A small-molecule ligand and the protein it binds are described below.
Small molecule (SMILES): C[C@@H]1O[C@@H](CCO[PH](=O)O)[C@@H](O)[C@H](O)[C@@H]1O

Sequence of chain 2.A:
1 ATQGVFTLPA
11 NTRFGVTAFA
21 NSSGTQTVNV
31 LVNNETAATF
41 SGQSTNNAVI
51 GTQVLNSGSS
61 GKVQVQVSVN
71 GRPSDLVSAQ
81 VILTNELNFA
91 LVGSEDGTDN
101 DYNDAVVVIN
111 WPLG

Sequence of chain 3.A:
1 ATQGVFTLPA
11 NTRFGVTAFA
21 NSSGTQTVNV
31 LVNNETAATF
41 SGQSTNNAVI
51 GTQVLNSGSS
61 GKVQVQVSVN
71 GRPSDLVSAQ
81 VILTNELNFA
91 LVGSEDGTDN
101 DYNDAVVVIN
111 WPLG

Binding-site contacts:
Ligand atom O5 contacts residue SER22 of chain 2.A at 4.2 Å.
Ligand atom O4 contacts residue CA1 of chain 2.E at 2.5 Å.
Ligand atom O5 contacts residue ASP96 of chain 2.A at 2.6 Å (salt-bridge).
Ligand atom C5 contacts residue SER22 of chain 2.A at 3.7 Å.
Ligand atom O07 contacts residue GLY97 of chain 2.A at 3.7 Å.
Ligand atom C4 contacts residue CA1 of chain 2.D at 3.2 Å.
Ligand atom O5 contacts residue CA1 of chain 2.D at 2.7 Å.
Ligand atom C1 contacts residue SER23 of chain 2.A at 4.2 Å.
Ligand atom C4 contacts residue ASP104 of chain 2.A at 3.8 Å.
Ligand atom C5 contacts residue ASP96 of chain 2.A at 3.5 Å.
Ligand atom O5 contacts residue GLY97 of chain 2.A at 3.5 Å (h-bond).
Ligand atom C3 contacts residue GLY114 of chain 3.A at 3.5 Å.
Ligand atom O5 contacts residue ASP104 of chain 2.A at 3.2 Å (salt-bridge).
Ligand atom C6 contacts residue SER22 of chain 2.A at 3.4 Å.
Ligand atom O5 contacts residue GLU95 of chain 2.A at 3.4 Å (salt-bridge).
Ligand atom O02 contacts residue ASP104 of chain 2.A at 4.0 Å.
Ligand atom O6 contacts residue SER22 of chain 2.A at 3.6 Å.
Ligand atom C1 contacts residue GLY114 of chain 3.A at 3.5 Å.
Ligand atom C3 contacts residue ASP101 of chain 2.A at 4.2 Å.
Ligand atom C4 contacts residue CA1 of chain 2.E at 3.3 Å.
Ligand atom O4 contacts residue ASP104 of chain 2.A at 3.1 Å (salt-bridge).
Ligand atom C5 contacts residue ASP104 of chain 2.A at 3.3 Å.
Ligand atom O4 contacts residue ASP99 of chain 2.A at 2.9 Å (salt-bridge).
Ligand atom C6 contacts residue ASP96 of chain 2.A at 4.0 Å.
Ligand atom C8 contacts residue SER23 of chain 2.A at 4.0 Å.
Ligand atom O02 contacts residue ASP101 of chain 2.A at 3.9 Å.
Ligand atom C2 contacts residue GLY114 of chain 3.A at 4.1 Å.
Ligand atom O02 contacts residue CA1 of chain 2.E at 2.4 Å.
Ligand atom O02 contacts residue GLY114 of chain 3.A at 2.2 Å (h-bond).
Ligand atom C3 contacts residue ASP99 of chain 2.A at 3.9 Å.
Ligand atom C5 contacts residue CA1 of chain 2.E at 3.7 Å.
Ligand atom O5 contacts residue ASP99 of chain 2.A at 4.0 Å.
Ligand atom O02 contacts residue ASN21 of chain 2.A at 3.3 Å (h-bond).
Ligand atom O6 contacts residue SER23 of chain 2.A at 3.5 Å (h-bond).
Ligand atom C5 contacts residue CA1 of chain 2.D at 3.3 Å.
Ligand atom C3 contacts residue CA1 of chain 2.E at 3.4 Å.
Ligand atom C4 contacts residue ASP99 of chain 2.A at 3.5 Å.
Ligand atom C4 contacts residue ASP101 of chain 2.A at 3.8 Å.
Ligand atom O4 contacts residue ASP101 of chain 2.A at 2.5 Å (salt-bridge).
Ligand atom O4 contacts residue CA1 of chain 2.D at 2.3 Å.